Sequence of chain 1.EA:
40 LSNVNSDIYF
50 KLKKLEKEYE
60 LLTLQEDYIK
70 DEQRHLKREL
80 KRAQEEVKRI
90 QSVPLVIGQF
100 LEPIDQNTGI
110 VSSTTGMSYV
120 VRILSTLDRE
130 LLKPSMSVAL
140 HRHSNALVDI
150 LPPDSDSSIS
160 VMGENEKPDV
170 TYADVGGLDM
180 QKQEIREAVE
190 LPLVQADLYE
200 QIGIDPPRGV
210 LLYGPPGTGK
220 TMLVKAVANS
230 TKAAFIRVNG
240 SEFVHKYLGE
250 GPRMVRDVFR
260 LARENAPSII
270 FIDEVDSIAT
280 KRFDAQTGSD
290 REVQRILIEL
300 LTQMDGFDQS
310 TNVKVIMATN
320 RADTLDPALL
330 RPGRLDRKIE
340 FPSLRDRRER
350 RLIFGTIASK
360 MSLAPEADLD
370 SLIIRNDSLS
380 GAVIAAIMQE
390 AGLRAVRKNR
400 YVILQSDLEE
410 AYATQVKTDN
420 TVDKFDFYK

Binding-site contacts:
Ligand atom O2' contacts residue ARG207 of chain 1.EA at 3.5 Å (salt-bridge).
Ligand atom N7 contacts residue GLY192 of chain 1.HA at 3.0 Å (h-bond).
Ligand atom C8 contacts residue GLY192 of chain 1.HA at 3.1 Å.
Ligand atom O5' contacts residue GLY192 of chain 1.HA at 3.4 Å.
Ligand atom N3B contacts residue MG1 of chain 1.GB at 3.2 Å.
Ligand atom O1B contacts residue MG1 of chain 1.GB at 2.2 Å.
Ligand atom PG contacts residue MG1 of chain 1.GB at 3.4 Å.
Ligand atom O2A contacts residue ARG333 of chain 1.EA at 3.3 Å (salt-bridge).
Ligand atom O3' contacts residue ASP304 of chain 1.EA at 3.4 Å (salt-bridge).
Ligand atom O2B contacts residue PRO190 of chain 1.HA at 3.5 Å (h-bond).
Ligand atom O2B contacts residue GLY194 of chain 1.HA at 3.0 Å (h-bond).
Ligand atom O5' contacts residue ASP304 of chain 1.EA at 3.0 Å (salt-bridge).
Ligand atom O2A contacts residue ASP304 of chain 1.EA at 1.9 Å (salt-bridge).
Ligand atom O3' contacts residue ASP307 of chain 1.EA at 2.8 Å (salt-bridge).
Ligand atom O3G contacts residue PRO191 of chain 1.HA at 3.6 Å.
Ligand atom O3G contacts residue ASN295 of chain 1.HA at 2.2 Å (h-bond).
Ligand atom PB contacts residue GLY192 of chain 1.HA at 3.7 Å.
Ligand atom N1 contacts residue ILE327 of chain 1.HA at 3.4 Å.
Ligand atom O3A contacts residue GLY192 of chain 1.HA at 3.5 Å (h-bond).
Ligand atom N6 contacts residue ILE327 of chain 1.HA at 3.6 Å.
Ligand atom O1B contacts residue THR196 of chain 1.HA at 2.7 Å (h-bond).
Ligand atom PB contacts residue MG1 of chain 1.GB at 3.3 Å.
Ligand atom N6 contacts residue THR193 of chain 1.HA at 3.5 Å (h-bond).
Ligand atom C4' contacts residue ASP304 of chain 1.EA at 3.4 Å.
Ligand atom O2' contacts residue ASP307 of chain 1.EA at 3.4 Å (salt-bridge).
Ligand atom PG contacts residue ASN295 of chain 1.HA at 3.7 Å.
Ligand atom O2B contacts residue GLY192 of chain 1.HA at 3.0 Å (h-bond).
Ligand atom N7 contacts residue GLY194 of chain 1.HA at 3.4 Å.
Ligand atom PA contacts residue ASP304 of chain 1.EA at 2.5 Å.
Ligand atom O1A contacts residue ASP304 of chain 1.EA at 2.4 Å (salt-bridge).
Ligand atom N7 contacts residue THR193 of chain 1.HA at 3.2 Å (h-bond).
Ligand atom O3G contacts residue LYS195 of chain 1.HA at 3.0 Å (salt-bridge).
Ligand atom O2B contacts residue THR193 of chain 1.HA at 3.1 Å (h-bond).
Ligand atom C2 contacts residue GLY355 of chain 1.HA at 3.6 Å.
Ligand atom C5' contacts residue ASP304 of chain 1.EA at 2.5 Å.
Ligand atom O2B contacts residue LYS195 of chain 1.HA at 3.2 Å (salt-bridge).
Ligand atom N3 contacts residue GLY355 of chain 1.HA at 3.5 Å (h-bond).
Ligand atom O1G contacts residue MG1 of chain 1.GB at 2.3 Å.
Ligand atom O1B contacts residue LYS195 of chain 1.HA at 3.3 Å (salt-bridge).
Ligand atom C2 contacts residue HIS331 of chain 1.HA at 3.6 Å.

A small-molecule ligand and the protein it binds are described below.
Small molecule (SMILES): Nc1ncnc2c1ncn2[C@@H]1O[C@H](CO[P](=O)(O)O[P](=O)(O)NP(=O)(O)O)[C@@H](O)[C@H]1O

Sequence of chain 1.HA:
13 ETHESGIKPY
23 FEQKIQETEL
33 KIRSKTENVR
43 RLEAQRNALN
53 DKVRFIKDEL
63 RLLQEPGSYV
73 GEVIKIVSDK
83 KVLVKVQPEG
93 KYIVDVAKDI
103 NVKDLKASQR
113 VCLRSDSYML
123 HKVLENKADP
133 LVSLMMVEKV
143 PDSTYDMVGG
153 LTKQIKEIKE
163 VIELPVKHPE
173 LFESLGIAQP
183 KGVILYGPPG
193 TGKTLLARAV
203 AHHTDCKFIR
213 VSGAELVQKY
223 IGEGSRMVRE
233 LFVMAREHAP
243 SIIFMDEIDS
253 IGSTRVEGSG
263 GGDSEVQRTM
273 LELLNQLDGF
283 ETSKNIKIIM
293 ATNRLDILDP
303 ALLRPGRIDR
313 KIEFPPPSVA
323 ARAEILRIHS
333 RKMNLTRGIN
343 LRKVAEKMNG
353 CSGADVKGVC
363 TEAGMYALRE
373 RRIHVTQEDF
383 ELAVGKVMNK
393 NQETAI